Binding-site contacts:
Ligand atom C5 contacts residue GLU294 of chain 1.J at 4.4 Å.
Ligand atom O3 contacts residue ARG86 of chain 1.H at 3.3 Å (salt-bridge).
Ligand atom N2 contacts residue ASN304 of chain 1.J at 2.8 Å (h-bond).
Ligand atom C1 contacts residue GLU294 of chain 1.J at 4.0 Å.
Ligand atom C3 contacts residue ASN304 of chain 1.J at 3.8 Å.
Ligand atom O7 contacts residue ARG86 of chain 1.H at 4.3 Å.
Ligand atom O5 contacts residue GLU294 of chain 1.J at 3.7 Å.
Ligand atom C4 contacts residue ASN304 of chain 1.J at 4.2 Å.
Ligand atom C2 contacts residue ASN304 of chain 1.J at 2.5 Å.
Ligand atom O7 contacts residue ASN304 of chain 1.J at 4.3 Å.
Ligand atom C5 contacts residue ASN304 of chain 1.J at 3.7 Å.
Ligand atom O6 contacts residue GLU294 of chain 1.J at 3.5 Å (salt-bridge).
Ligand atom O5 contacts residue ASN304 of chain 1.J at 2.4 Å (h-bond).
Ligand atom C6 contacts residue LYS291 of chain 1.J at 3.9 Å.
Ligand atom C8 contacts residue ASN304 of chain 1.J at 3.4 Å.
Ligand atom C7 contacts residue ASN304 of chain 1.J at 3.4 Å.
Ligand atom O6 contacts residue LYS291 of chain 1.J at 2.8 Å (salt-bridge).
Ligand atom C1 contacts residue ASN304 of chain 1.J at 1.4 Å.

Sequence of chain 1.J:
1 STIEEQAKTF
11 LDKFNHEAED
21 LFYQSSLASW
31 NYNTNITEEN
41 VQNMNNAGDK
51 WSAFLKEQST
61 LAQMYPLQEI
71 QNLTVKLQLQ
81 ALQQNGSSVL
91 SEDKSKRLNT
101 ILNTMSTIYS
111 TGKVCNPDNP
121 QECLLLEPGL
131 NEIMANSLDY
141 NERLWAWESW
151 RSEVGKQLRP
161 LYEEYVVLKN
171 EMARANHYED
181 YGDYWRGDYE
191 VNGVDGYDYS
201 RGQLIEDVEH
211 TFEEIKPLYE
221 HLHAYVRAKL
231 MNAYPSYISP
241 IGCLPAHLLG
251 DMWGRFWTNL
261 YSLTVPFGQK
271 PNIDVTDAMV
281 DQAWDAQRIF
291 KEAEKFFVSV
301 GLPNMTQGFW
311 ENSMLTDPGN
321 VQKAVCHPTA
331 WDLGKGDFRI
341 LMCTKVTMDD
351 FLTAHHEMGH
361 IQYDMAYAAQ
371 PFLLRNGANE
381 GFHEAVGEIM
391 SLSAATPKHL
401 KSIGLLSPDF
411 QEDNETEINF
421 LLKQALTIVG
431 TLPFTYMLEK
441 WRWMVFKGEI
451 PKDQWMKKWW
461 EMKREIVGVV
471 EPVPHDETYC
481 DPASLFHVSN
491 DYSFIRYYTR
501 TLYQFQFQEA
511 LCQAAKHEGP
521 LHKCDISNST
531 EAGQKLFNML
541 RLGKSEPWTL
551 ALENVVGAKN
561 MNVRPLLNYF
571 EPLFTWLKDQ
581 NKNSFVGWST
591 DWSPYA

This protein binds this small molecule.
Small molecule (SMILES): CC(=O)N[C@@H]1[C@@H](O)[C@H](O)[C@@H](CO)O[C@H]1O

Sequence of chain 1.H:
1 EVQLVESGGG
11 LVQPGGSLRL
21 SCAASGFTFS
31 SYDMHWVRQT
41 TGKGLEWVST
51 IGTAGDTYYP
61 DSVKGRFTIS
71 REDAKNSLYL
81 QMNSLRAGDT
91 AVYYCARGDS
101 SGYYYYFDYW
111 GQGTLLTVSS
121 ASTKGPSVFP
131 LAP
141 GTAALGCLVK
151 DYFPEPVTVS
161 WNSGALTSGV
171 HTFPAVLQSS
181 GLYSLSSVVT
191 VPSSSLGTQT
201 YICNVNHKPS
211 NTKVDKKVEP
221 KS